The protein below binds the small molecule below.
Small molecule (SMILES): CC(=O)N[C@H]1[C@H](O[C@H]2[C@H](O)[C@@H](NC(C)=O)CO[C@@H]2CO)O[C@H](CO)[C@@H](O[C@H]2O[C@H](CO)[C@@H](O)[C@H](O)[C@@H]2O)[C@@H]1O

Sequence of chain 1.E:
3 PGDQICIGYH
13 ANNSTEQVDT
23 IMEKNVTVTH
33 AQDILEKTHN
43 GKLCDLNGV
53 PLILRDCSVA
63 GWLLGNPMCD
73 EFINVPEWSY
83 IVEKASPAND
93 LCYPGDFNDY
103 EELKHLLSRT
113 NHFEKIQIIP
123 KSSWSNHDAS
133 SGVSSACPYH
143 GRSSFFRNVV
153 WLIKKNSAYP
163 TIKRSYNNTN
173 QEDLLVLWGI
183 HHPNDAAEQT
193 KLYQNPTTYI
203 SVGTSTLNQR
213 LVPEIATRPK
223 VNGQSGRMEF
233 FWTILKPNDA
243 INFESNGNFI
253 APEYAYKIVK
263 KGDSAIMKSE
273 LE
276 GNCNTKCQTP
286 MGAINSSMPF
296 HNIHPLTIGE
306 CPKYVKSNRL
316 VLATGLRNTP

Binding-site contacts:
Ligand atom C7 contacts residue ALA242 of chain 1.A at 3.9 Å (hydrophobic).
Ligand atom C4 contacts residue ASN169 of chain 1.A at 4.3 Å.
Ligand atom O5 contacts residue ASN169 of chain 1.A at 2.4 Å (h-bond).
Ligand atom C2 contacts residue ASN169 of chain 1.A at 2.5 Å.
Ligand atom N2 contacts residue ASN169 of chain 1.A at 2.9 Å (h-bond).
Ligand atom C1 contacts residue ASN169 of chain 1.A at 1.5 Å.
Ligand atom C2 contacts residue ASN240 of chain 1.A at 3.6 Å.
Ligand atom O7 contacts residue ASN169 of chain 1.A at 3.5 Å (h-bond).
Ligand atom C7 contacts residue ASN169 of chain 1.A at 3.4 Å.
Ligand atom O7 contacts residue ASN240 of chain 1.A at 4.2 Å.
Ligand atom C8 contacts residue ASP241 of chain 1.A at 3.9 Å.
Ligand atom C8 contacts residue ASN240 of chain 1.A at 3.7 Å.
Ligand atom N2 contacts residue ASN240 of chain 1.A at 2.9 Å (h-bond).
Ligand atom C3 contacts residue ASN240 of chain 1.A at 3.8 Å.
Ligand atom C3 contacts residue ASN169 of chain 1.A at 3.9 Å.
Ligand atom C7 contacts residue ASN240 of chain 1.A at 3.8 Å.
Ligand atom O3 contacts residue ASN240 of chain 1.A at 4.4 Å.
Ligand atom C8 contacts residue ALA242 of chain 1.A at 3.5 Å (hydrophobic).
Ligand atom C1 contacts residue ASN240 of chain 1.A at 3.5 Å.
Ligand atom C8 contacts residue PRO221 of chain 1.E at 3.9 Å (hydrophobic).
Ligand atom O7 contacts residue ALA242 of chain 1.A at 4.0 Å.
Ligand atom C5 contacts residue ASN169 of chain 1.A at 3.8 Å.
Ligand atom C5 contacts residue ASN240 of chain 1.A at 4.4 Å.

Sequence of chain 1.A:
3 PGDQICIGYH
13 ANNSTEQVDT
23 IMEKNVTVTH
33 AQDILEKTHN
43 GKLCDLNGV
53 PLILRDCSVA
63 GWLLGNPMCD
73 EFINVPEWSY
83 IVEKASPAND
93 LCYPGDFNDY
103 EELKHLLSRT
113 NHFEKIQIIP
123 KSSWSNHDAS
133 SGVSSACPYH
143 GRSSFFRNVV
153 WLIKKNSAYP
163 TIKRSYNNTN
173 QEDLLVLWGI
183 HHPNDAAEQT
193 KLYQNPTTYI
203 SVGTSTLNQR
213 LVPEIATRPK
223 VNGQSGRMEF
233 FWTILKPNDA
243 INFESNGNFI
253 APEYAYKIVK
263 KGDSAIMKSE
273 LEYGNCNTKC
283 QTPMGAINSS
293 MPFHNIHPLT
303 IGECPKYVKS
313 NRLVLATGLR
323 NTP